Binding-site contacts:
Ligand atom C9 contacts residue GLN135 of chain 1.A at 3.6 Å.
Ligand atom C4 contacts residue PHE315 of chain 1.A at 4.0 Å (hydrophobic).
Ligand atom C17 contacts residue GLN137 of chain 1.A at 3.4 Å.
Ligand atom S7 contacts residue PHE315 of chain 1.A at 3.5 Å.
Ligand atom N18 contacts residue GLN137 of chain 1.A at 2.9 Å (h-bond).
Ligand atom C5 contacts residue PHE315 of chain 1.A at 3.2 Å (hydrophobic).
Ligand atom C17 contacts residue GLU272 of chain 1.A at 3.6 Å.
Ligand atom C10 contacts residue GLN137 of chain 1.A at 3.6 Å.
Ligand atom C17 contacts residue MET271 of chain 1.A at 3.6 Å (hydrophobic).
Ligand atom S7 contacts residue GLN137 of chain 1.A at 3.1 Å (h-bond).
Ligand atom C1 contacts residue ALA138 of chain 1.A at 4.1 Å (hydrophobic).
Ligand atom C9 contacts residue TYR268 of chain 1.A at 3.4 Å (hydrophobic).
Ligand atom S2 contacts residue ASP376 of chain 1.A at 3.5 Å (salt-bridge).
Ligand atom C4 contacts residue ALA138 of chain 1.A at 3.6 Å (hydrophobic).
Ligand atom N18 contacts residue GLU319 of chain 1.A at 3.6 Å.
Ligand atom S2 contacts residue TYR268 of chain 1.A at 3.8 Å.
Ligand atom N18 contacts residue MET271 of chain 1.A at 3.8 Å.
Ligand atom C9 contacts residue MET271 of chain 1.A at 4.1 Å (hydrophobic).
Ligand atom N18 contacts residue GLU272 of chain 1.A at 2.7 Å (salt-bridge).
Ligand atom N18 contacts residue ZN1 of chain 1.B at 3.9 Å.
Ligand atom C1 contacts residue GLN137 of chain 1.A at 3.9 Å.
Ligand atom C8 contacts residue GLN137 of chain 1.A at 3.2 Å.
Ligand atom C1 contacts residue PHE315 of chain 1.A at 4.0 Å (hydrophobic).
Ligand atom C6 contacts residue GLN137 of chain 1.A at 3.6 Å.
Ligand atom S2 contacts residue TYR379 of chain 1.A at 3.9 Å.
Ligand atom C5 contacts residue ALA138 of chain 1.A at 4.0 Å (hydrophobic).
Ligand atom C6 contacts residue TYR379 of chain 1.A at 3.9 Å (hydrophobic).
Ligand atom C5 contacts residue TYR379 of chain 1.A at 3.9 Å (hydrophobic).
Ligand atom S7 contacts residue GLU319 of chain 1.A at 4.1 Å.
Ligand atom S7 contacts residue TYR379 of chain 1.A at 4.0 Å.
Ligand atom C5 contacts residue GLN137 of chain 1.A at 3.9 Å.
Ligand atom C10 contacts residue GLN135 of chain 1.A at 3.9 Å.
Ligand atom C9 contacts residue GLN137 of chain 1.A at 3.8 Å.
Ligand atom C8 contacts residue MET271 of chain 1.A at 3.9 Å (hydrophobic).
Ligand atom C1 contacts residue TYR379 of chain 1.A at 3.6 Å (hydrophobic).
Ligand atom C10 contacts residue TYR268 of chain 1.A at 3.2 Å (hydrophobic).
Ligand atom C17 contacts residue GLY270 of chain 1.A at 3.4 Å.
Ligand atom C3 contacts residue PRO375 of chain 1.A at 3.4 Å (hydrophobic).
Ligand atom S2 contacts residue ALA138 of chain 1.A at 3.8 Å.
Ligand atom C3 contacts residue ALA138 of chain 1.A at 3.6 Å (hydrophobic).

Sequence of chain 1.A:
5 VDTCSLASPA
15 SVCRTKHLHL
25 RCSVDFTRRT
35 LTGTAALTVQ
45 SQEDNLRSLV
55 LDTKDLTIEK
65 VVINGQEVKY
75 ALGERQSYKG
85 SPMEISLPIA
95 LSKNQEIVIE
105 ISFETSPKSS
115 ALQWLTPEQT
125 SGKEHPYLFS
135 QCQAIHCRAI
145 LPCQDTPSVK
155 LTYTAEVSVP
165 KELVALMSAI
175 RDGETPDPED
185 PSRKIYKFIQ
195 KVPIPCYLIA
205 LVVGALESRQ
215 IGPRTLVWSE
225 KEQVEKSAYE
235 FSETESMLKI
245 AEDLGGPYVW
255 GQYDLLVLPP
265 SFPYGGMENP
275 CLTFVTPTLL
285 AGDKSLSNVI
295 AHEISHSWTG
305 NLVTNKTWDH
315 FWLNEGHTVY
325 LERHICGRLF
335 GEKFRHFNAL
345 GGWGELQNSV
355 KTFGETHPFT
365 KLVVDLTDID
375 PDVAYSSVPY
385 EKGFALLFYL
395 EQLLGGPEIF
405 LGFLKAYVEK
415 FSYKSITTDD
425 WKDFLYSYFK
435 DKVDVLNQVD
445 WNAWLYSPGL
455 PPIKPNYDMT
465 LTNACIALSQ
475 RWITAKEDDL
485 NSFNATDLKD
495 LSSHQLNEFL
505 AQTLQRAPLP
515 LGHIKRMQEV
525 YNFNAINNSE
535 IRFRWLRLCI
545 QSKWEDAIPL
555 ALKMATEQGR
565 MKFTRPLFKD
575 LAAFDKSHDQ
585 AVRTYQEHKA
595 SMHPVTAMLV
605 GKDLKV

This protein binds this small molecule.
Small molecule (SMILES): NCc1ccc(-c2cccs2)s1